Sequence of chain 1.C:
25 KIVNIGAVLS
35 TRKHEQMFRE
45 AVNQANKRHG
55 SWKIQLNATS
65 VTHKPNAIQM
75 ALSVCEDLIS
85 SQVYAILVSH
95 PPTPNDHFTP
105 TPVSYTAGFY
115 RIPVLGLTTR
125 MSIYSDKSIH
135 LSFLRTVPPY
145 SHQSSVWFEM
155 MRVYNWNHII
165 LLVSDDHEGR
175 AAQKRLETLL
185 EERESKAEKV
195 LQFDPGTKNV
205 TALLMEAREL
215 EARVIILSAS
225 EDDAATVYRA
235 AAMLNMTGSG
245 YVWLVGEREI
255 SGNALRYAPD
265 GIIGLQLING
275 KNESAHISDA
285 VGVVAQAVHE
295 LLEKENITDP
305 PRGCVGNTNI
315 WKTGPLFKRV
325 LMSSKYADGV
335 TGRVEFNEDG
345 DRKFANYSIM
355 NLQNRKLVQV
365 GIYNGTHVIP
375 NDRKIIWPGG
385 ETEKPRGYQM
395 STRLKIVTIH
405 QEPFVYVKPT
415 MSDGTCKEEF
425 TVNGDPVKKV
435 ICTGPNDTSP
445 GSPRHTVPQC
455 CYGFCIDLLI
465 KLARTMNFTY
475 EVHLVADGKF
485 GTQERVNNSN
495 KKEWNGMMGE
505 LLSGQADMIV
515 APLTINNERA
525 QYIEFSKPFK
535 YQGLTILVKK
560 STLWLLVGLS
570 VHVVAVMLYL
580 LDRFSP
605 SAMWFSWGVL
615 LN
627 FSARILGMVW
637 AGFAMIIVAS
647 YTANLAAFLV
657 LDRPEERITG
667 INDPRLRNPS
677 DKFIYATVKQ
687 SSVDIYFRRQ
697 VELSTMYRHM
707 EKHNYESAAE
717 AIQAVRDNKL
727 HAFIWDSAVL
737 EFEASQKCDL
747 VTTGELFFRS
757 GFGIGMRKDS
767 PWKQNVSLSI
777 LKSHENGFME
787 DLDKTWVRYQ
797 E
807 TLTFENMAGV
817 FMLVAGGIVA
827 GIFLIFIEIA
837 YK

Binding-site contacts:
Ligand atom O6 contacts residue SER278 of chain 1.C at 4.0 Å.
Ligand atom C6 contacts residue ASN276 of chain 1.C at 4.3 Å.
Ligand atom C3 contacts residue SER278 of chain 1.C at 4.4 Å.
Ligand atom C3 contacts residue ASN276 of chain 1.C at 3.4 Å.
Ligand atom O3 contacts residue ASN276 of chain 1.C at 2.6 Å (h-bond).
Ligand atom C3 contacts residue ALA279 of chain 1.C at 4.3 Å (hydrophobic).
Ligand atom N2 contacts residue ASN276 of chain 1.C at 3.6 Å (h-bond).
Ligand atom C8 contacts residue ASN276 of chain 1.C at 4.5 Å.
Ligand atom C4 contacts residue ASN276 of chain 1.C at 4.2 Å.
Ligand atom O6 contacts residue ASN276 of chain 1.C at 3.5 Å (h-bond).
Ligand atom C1 contacts residue ASN273 of chain 1.C at 4.1 Å.
Ligand atom C5 contacts residue ASN276 of chain 1.C at 3.7 Å.
Ligand atom O3 contacts residue SER278 of chain 1.C at 3.3 Å.
Ligand atom O3 contacts residue ALA279 of chain 1.C at 3.4 Å (h-bond).
Ligand atom O5 contacts residue ASN276 of chain 1.C at 2.4 Å (h-bond).
Ligand atom C2 contacts residue ASN276 of chain 1.C at 2.5 Å.
Ligand atom C7 contacts residue ASN276 of chain 1.C at 4.0 Å.
Ligand atom C2 contacts residue ASN273 of chain 1.C at 4.4 Å.
Ligand atom C1 contacts residue ASN276 of chain 1.C at 1.4 Å.

This protein binds this small molecule.
Small molecule (SMILES): CC(=O)N[C@@H]1[C@@H](O)[C@H](O)[C@@H](CO)O[C@H]1O